Sequence of chain 1.A:
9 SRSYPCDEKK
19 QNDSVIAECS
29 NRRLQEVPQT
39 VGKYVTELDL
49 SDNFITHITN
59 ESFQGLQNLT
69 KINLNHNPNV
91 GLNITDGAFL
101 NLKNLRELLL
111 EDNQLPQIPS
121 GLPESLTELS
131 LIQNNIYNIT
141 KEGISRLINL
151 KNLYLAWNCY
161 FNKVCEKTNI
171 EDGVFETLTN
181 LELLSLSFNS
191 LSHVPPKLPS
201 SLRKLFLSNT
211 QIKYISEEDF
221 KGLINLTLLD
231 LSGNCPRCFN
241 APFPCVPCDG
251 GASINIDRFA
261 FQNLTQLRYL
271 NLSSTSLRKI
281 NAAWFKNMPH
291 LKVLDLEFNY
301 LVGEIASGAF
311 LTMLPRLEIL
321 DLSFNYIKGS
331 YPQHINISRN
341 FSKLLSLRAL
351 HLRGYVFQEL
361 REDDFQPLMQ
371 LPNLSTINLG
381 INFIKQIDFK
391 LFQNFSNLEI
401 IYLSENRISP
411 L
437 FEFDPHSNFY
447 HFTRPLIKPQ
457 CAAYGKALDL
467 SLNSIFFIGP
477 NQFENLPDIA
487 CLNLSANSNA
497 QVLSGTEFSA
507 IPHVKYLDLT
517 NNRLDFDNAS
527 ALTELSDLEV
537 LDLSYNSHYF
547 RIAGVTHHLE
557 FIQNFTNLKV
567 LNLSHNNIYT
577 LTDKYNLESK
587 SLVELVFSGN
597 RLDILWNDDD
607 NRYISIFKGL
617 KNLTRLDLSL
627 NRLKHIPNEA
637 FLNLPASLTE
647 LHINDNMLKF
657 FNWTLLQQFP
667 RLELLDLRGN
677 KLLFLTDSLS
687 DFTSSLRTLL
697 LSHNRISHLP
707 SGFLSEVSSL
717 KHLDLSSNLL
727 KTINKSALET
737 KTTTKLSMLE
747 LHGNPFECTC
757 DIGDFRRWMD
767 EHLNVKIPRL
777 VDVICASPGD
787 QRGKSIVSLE

The small molecule below binds the protein below.
Small molecule (SMILES): CC(=O)N[C@H]1[C@H](O[C@H]2[C@H](O)[C@@H](NC(C)=O)CO[C@@H]2CO)O[C@H](CO)[C@@H](O[C@@H]2O[C@H](CO)[C@@H](O)[C@H](O)[C@@H]2O)[C@@H]1O

Binding-site contacts:
Ligand atom C2 contacts residue ASP514 of chain 1.A at 3.6 Å.
Ligand atom C6 contacts residue ARG450 of chain 1.A at 4.3 Å.
Ligand atom C2 contacts residue ARG450 of chain 1.A at 4.3 Å.
Ligand atom O7 contacts residue ILE453 of chain 1.A at 4.1 Å.
Ligand atom O4 contacts residue ARG450 of chain 1.A at 4.0 Å.
Ligand atom O7 contacts residue LYS454 of chain 1.A at 3.3 Å (salt-bridge).
Ligand atom C3 contacts residue ARG450 of chain 1.A at 4.3 Å.
Ligand atom C1 contacts residue SER467 of chain 1.A at 4.1 Å.
Ligand atom O5 contacts residue ASP465 of chain 1.A at 4.2 Å.
Ligand atom C1 contacts residue SER491 of chain 1.A at 4.0 Å.
Ligand atom O5 contacts residue SER491 of chain 1.A at 4.0 Å.
Ligand atom C8 contacts residue TYR512 of chain 1.A at 3.6 Å (hydrophobic).
Ligand atom C3 contacts residue ASN489 of chain 1.A at 3.7 Å.
Ligand atom O6 contacts residue SER404 of chain 1.A at 4.0 Å.
Ligand atom O5 contacts residue ASN489 of chain 1.A at 2.3 Å (h-bond).
Ligand atom C6 contacts residue LEU468 of chain 1.A at 3.9 Å (hydrophobic).
Ligand atom C1 contacts residue ASP514 of chain 1.A at 3.5 Å.
Ligand atom C3 contacts residue ASP514 of chain 1.A at 4.0 Å.
Ligand atom O7 contacts residue ASN489 of chain 1.A at 3.5 Å (h-bond).
Ligand atom C2 contacts residue ASN489 of chain 1.A at 2.3 Å.
Ligand atom O6 contacts residue LEU468 of chain 1.A at 3.8 Å.
Ligand atom O5 contacts residue SER467 of chain 1.A at 3.2 Å (h-bond).
Ligand atom C8 contacts residue CYS457 of chain 1.A at 3.7 Å (hydrophobic).
Ligand atom C6 contacts residue SER467 of chain 1.A at 3.7 Å.
Ligand atom C8 contacts residue LYS454 of chain 1.A at 4.0 Å.
Ligand atom C5 contacts residue ARG450 of chain 1.A at 3.6 Å.
Ligand atom C4 contacts residue ARG450 of chain 1.A at 4.2 Å.
Ligand atom N2 contacts residue ASN489 of chain 1.A at 2.8 Å (h-bond).
Ligand atom C7 contacts residue ASP514 of chain 1.A at 3.8 Å.
Ligand atom C4 contacts residue ASN489 of chain 1.A at 4.1 Å.
Ligand atom C5 contacts residue ASN489 of chain 1.A at 3.6 Å.
Ligand atom C7 contacts residue ASN489 of chain 1.A at 3.3 Å.
Ligand atom C8 contacts residue ASP514 of chain 1.A at 3.8 Å.
Ligand atom C5 contacts residue SER467 of chain 1.A at 4.0 Å.
Ligand atom O2 contacts residue ARG450 of chain 1.A at 4.2 Å.
Ligand atom N2 contacts residue ASP514 of chain 1.A at 2.8 Å (salt-bridge).
Ligand atom C7 contacts residue LYS454 of chain 1.A at 3.8 Å.
Ligand atom C5 contacts residue SER491 of chain 1.A at 4.2 Å.
Ligand atom O6 contacts residue SER467 of chain 1.A at 3.5 Å (h-bond).
Ligand atom C1 contacts residue ASN489 of chain 1.A at 1.4 Å.